Sequence of chain 1.A:
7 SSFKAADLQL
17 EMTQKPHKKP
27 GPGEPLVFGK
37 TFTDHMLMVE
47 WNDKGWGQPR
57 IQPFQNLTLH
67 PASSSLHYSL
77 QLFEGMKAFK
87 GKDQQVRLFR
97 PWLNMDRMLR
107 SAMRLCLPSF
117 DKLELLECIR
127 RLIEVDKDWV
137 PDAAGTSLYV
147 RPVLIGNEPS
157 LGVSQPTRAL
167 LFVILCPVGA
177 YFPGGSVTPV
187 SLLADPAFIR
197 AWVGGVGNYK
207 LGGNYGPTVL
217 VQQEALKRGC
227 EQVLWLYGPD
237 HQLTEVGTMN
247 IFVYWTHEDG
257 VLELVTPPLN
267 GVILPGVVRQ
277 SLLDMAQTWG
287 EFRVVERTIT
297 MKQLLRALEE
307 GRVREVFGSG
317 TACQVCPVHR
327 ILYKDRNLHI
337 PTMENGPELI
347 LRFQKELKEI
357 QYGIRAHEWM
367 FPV

Sequence of chain 1.B:
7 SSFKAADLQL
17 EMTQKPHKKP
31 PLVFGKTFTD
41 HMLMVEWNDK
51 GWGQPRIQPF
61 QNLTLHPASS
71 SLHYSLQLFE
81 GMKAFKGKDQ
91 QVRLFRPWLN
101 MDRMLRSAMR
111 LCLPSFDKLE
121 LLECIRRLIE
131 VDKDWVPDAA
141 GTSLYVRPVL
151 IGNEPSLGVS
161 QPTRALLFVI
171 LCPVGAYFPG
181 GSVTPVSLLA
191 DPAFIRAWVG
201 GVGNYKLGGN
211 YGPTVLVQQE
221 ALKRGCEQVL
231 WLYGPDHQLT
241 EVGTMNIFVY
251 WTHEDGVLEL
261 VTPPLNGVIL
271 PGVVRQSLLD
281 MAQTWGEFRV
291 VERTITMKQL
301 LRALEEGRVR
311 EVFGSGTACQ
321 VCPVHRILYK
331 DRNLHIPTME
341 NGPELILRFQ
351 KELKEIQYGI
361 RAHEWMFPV

The protein below binds the small molecule below.
Small molecule (SMILES): Cc1c(C(=O)Nc2ccccc2CC(=O)O)sc2nc[nH]c(=O)c12

Binding-site contacts:
Ligand atom C18 contacts residue PHE79 of chain 1.B at 3.8 Å (hydrophobic).
Ligand atom C12 contacts residue PHE34 of chain 1.B at 3.7 Å (hydrophobic).
Ligand atom C18 contacts residue PLP1 of chain 1.I at 3.8 Å.
Ligand atom O10 contacts residue LYS83 of chain 1.B at 2.9 Å (salt-bridge).
Ligand atom C19 contacts residue PLP1 of chain 1.I at 3.5 Å.
Ligand atom C21 contacts residue THR244 of chain 1.B at 3.3 Å.
Ligand atom C18 contacts residue TYR211 of chain 1.B at 3.7 Å (hydrophobic).
Ligand atom C2 contacts residue PHE34 of chain 1.B at 3.5 Å (hydrophobic).
Ligand atom C7 contacts residue TYR177 of chain 1.B at 3.6 Å (hydrophobic).
Ligand atom C2 contacts residue ALA318 of chain 1.B at 3.4 Å (hydrophobic).
Ligand atom C22 contacts residue ALA318 of chain 1.B at 3.5 Å (hydrophobic).
Ligand atom C16 contacts residue ARG147 of chain 1.B at 3.8 Å.
Ligand atom C3 contacts residue PHE34 of chain 1.B at 3.5 Å (hydrophobic).
Ligand atom C11 contacts residue ALA318 of chain 1.B at 3.5 Å (hydrophobic).
Ligand atom C19 contacts residue THR244 of chain 1.B at 3.5 Å.
Ligand atom C1 contacts residue TYR145 of chain 1.B at 3.5 Å (hydrophobic).
Ligand atom C1 contacts residue PHE34 of chain 1.B at 3.5 Å (hydrophobic).
Ligand atom O23 contacts residue ALA318 of chain 1.B at 2.8 Å (h-bond).
Ligand atom C16 contacts residue TYR74 of chain 1.A at 3.6 Å (hydrophobic).
Ligand atom C17 contacts residue TYR74 of chain 1.A at 3.8 Å (hydrophobic).
Ligand atom O23 contacts residue THR317 of chain 1.B at 3.0 Å (h-bond).
Ligand atom C9 contacts residue PHE34 of chain 1.B at 3.6 Å (hydrophobic).
Ligand atom C9 contacts residue LYS83 of chain 1.B at 3.9 Å.
Ligand atom S4 contacts residue PHE34 of chain 1.B at 3.6 Å.
Ligand atom C9 contacts residue ALA318 of chain 1.B at 3.5 Å (hydrophobic).
Ligand atom C1 contacts residue ALA318 of chain 1.B at 3.8 Å (hydrophobic).
Ligand atom C20 contacts residue THR244 of chain 1.B at 3.5 Å.
Ligand atom O10 contacts residue ALA318 of chain 1.B at 3.5 Å (h-bond).
Ligand atom C19 contacts residue LYS206 of chain 1.B at 3.7 Å.
Ligand atom O23 contacts residue GLY316 of chain 1.B at 3.6 Å.
Ligand atom C16 contacts residue VAL159 of chain 1.A at 3.8 Å (hydrophobic).
Ligand atom C17 contacts residue PHE79 of chain 1.B at 3.7 Å (hydrophobic).
Ligand atom C17 contacts residue VAL159 of chain 1.A at 3.7 Å (hydrophobic).
Ligand atom C11 contacts residue PHE34 of chain 1.B at 3.5 Å (hydrophobic).
Ligand atom C3 contacts residue ALA318 of chain 1.B at 3.7 Å (hydrophobic).
Ligand atom O23 contacts residue PLP1 of chain 1.I at 3.8 Å.
Ligand atom O24 contacts residue ALA318 of chain 1.B at 3.6 Å (h-bond).
Ligand atom N8 contacts residue ALA318 of chain 1.B at 3.6 Å.
Ligand atom C5 contacts residue PHE34 of chain 1.B at 3.5 Å (hydrophobic).
Ligand atom N6 contacts residue PHE34 of chain 1.B at 3.6 Å.